Sequence of chain 1.B:
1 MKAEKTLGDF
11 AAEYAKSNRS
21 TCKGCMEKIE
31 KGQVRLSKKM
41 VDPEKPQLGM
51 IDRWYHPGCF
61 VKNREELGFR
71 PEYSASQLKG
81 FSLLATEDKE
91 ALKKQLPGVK

Binding-site contacts:
Ligand atom C2 contacts residue DG7 of chain 1.F at 3.4 Å.
Ligand atom N1 contacts residue DC1 of chain 1.F at 2.8 Å (h-bond).
Ligand atom O3' contacts residue SER17 of chain 1.B at 3.2 Å (h-bond).
Ligand atom C6 contacts residue DC1 of chain 1.F at 3.3 Å.
Ligand atom C2 contacts residue DG6 of chain 1.F at 3.3 Å.
Ligand atom O6 contacts residue DT3 of chain 1.F at 3.3 Å (h-bond).
Ligand atom N2 contacts residue ARG19 of chain 1.B at 2.7 Å (salt-bridge).
Ligand atom N6 contacts residue DC4 of chain 1.F at 2.9 Å (h-bond).
Ligand atom OP1 contacts residue SER17 of chain 1.B at 2.9 Å (h-bond).
Ligand atom N3 contacts residue DG7 of chain 1.F at 2.7 Å (h-bond).
Ligand atom O6 contacts residue DC1 of chain 1.F at 2.7 Å (h-bond).
Ligand atom C2 contacts residue DG2 of chain 1.F at 3.3 Å.
Ligand atom N1 contacts residue DC4 of chain 1.F at 2.6 Å (h-bond).
Ligand atom O2 contacts residue DG7 of chain 1.F at 2.6 Å (h-bond).
Ligand atom O6 contacts residue DC4 of chain 1.F at 2.5 Å (h-bond).
Ligand atom N4 contacts residue DT5 of chain 1.F at 3.4 Å (h-bond).
Ligand atom N2 contacts residue DC1 of chain 1.F at 2.9 Å (h-bond).
Ligand atom N1 contacts residue DT3 of chain 1.F at 2.9 Å (h-bond).
Ligand atom N3 contacts residue DG6 of chain 1.F at 2.9 Å (h-bond).
Ligand atom OP2 contacts residue ARG35 of chain 1.B at 2.8 Å (salt-bridge).
Ligand atom C2 contacts residue DG8 of chain 1.F at 3.1 Å.
Ligand atom N1 contacts residue DT5 of chain 1.F at 2.8 Å (h-bond).
Ligand atom N6 contacts residue DG2 of chain 1.F at 3.4 Å (h-bond).
Ligand atom N6 contacts residue DT5 of chain 1.F at 2.8 Å (h-bond).
Ligand atom N2 contacts residue DG2 of chain 1.F at 3.4 Å.
Ligand atom C6 contacts residue DC4 of chain 1.F at 3.2 Å.
Ligand atom N4 contacts residue DG2 of chain 1.F at 3.1 Å (h-bond).
Ligand atom OP2 contacts residue TRP54 of chain 1.B at 3.3 Å.
Ligand atom O2 contacts residue DG6 of chain 1.F at 3.0 Å (h-bond).
Ligand atom N2 contacts residue DC4 of chain 1.F at 2.7 Å (h-bond).
Ligand atom N6 contacts residue DT3 of chain 1.F at 3.2 Å (h-bond).
Ligand atom N4 contacts residue DG6 of chain 1.F at 2.7 Å (h-bond).
Ligand atom N3 contacts residue DG8 of chain 1.F at 2.7 Å (h-bond).
Ligand atom N4 contacts residue DG7 of chain 1.F at 2.7 Å (h-bond).
Ligand atom N4 contacts residue DG8 of chain 1.F at 2.6 Å (h-bond).
Ligand atom N3 contacts residue DG2 of chain 1.F at 3.0 Å (h-bond).
Ligand atom O2 contacts residue DG2 of chain 1.F at 2.7 Å (h-bond).
Ligand atom OP1 contacts residue ARG35 of chain 1.B at 2.9 Å (salt-bridge).
Ligand atom O2 contacts residue DG8 of chain 1.F at 2.7 Å (h-bond).
Ligand atom OP1 contacts residue THR21 of chain 1.B at 3.1 Å (h-bond).

A small-molecule ligand and the protein it binds are described below.
Small molecule (SMILES): Nc1ccn([C@H]2C[C@H](O[P](=O)(O)OC[C@H]3O[C@@H](n4cnc5c(=O)nc(N)[nH]c54)C[C@@H]3O)[C@@H](CO[P](=O)(O)O[C@H]3C[C@H](n4cnc5c(N)ncnc54)O[C@@H]3CO[P](=O)(O)O[C@H]3C[C@H](n4cnc5c(=O)nc(N)[nH]c54)O[C@@H]3CO[P](=O)(O)O[C@H]3C[C@H](n4cnc5c(N)ncnc54)O[C@@H]3CO[P](=O)(O)O[C@H]3C[C@H](n4ccc(N)nc4=O)O[C@@H]3CO[P](=O)(O)O[C@H]3C[C@H](n4ccc(N)nc4=O)O[C@@H]3CO[P](=O)(O)O[C@H]3C[C@H](n4ccc(N)nc4=O)O[C@@H]3CO)O2)c(=O)n1